The protein below binds the small molecule below.
Small molecule (SMILES): N=C1N[C@H]2[C@H](CS[C@H]2CCCCC(=O)O)N1

Sequence of chain 4.B:
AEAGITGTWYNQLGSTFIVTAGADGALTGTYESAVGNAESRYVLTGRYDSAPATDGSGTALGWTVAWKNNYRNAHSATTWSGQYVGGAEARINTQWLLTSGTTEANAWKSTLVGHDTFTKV

Sequence of chain 1.A:
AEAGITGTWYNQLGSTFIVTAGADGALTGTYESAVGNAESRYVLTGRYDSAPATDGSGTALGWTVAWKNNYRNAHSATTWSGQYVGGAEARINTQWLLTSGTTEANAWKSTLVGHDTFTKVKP

Binding-site contacts:
Ligand atom O12 contacts residue SER88 of chain 4.B at 3.1 Å (h-bond).
Ligand atom C9 contacts residue VAL47 of chain 4.B at 3.8 Å (hydrophobic).
Ligand atom C9 contacts residue ALA50 of chain 4.B at 4.0 Å (hydrophobic).
Ligand atom N1 contacts residue TYR43 of chain 4.B at 3.9 Å.
Ligand atom N3 contacts residue LEU25 of chain 4.B at 3.8 Å.
Ligand atom N3 contacts residue ASN23 of chain 4.B at 3.0 Å (h-bond).
Ligand atom O11 contacts residue GLY48 of chain 4.B at 3.6 Å.
Ligand atom C10 contacts residue TRP79 of chain 4.B at 3.8 Å (hydrophobic).
Ligand atom C4 contacts residue VAL47 of chain 4.B at 3.7 Å (hydrophobic).
Ligand atom N2 contacts residue SER45 of chain 4.B at 2.9 Å (h-bond).
Ligand atom C6 contacts residue TRP108 of chain 4.B at 3.6 Å (hydrophobic).
Ligand atom N1 contacts residue LEU25 of chain 4.B at 3.4 Å.
Ligand atom O11 contacts residue ASN49 of chain 4.B at 2.8 Å (h-bond).
Ligand atom C3 contacts residue ASP128 of chain 4.B at 3.9 Å.
Ligand atom N2 contacts residue VAL47 of chain 4.B at 3.5 Å.
Ligand atom O12 contacts residue LEU110 of chain 4.B at 3.9 Å.
Ligand atom C9 contacts residue GLY48 of chain 4.B at 3.9 Å.
Ligand atom C3 contacts residue SER27 of chain 4.B at 3.5 Å.
Ligand atom C10 contacts residue ASN49 of chain 4.B at 3.3 Å.
Ligand atom C7 contacts residue VAL47 of chain 4.B at 3.4 Å (hydrophobic).
Ligand atom C6 contacts residue TRP92 of chain 4.B at 3.8 Å (hydrophobic).
Ligand atom N3 contacts residue SER27 of chain 4.B at 2.4 Å (h-bond).
Ligand atom S1 contacts residue THR90 of chain 4.B at 3.3 Å (h-bond).
Ligand atom N3 contacts residue TYR43 of chain 4.B at 2.7 Å (h-bond).
Ligand atom C5 contacts residue TRP108 of chain 4.B at 3.8 Å (hydrophobic).
Ligand atom N3 contacts residue SER45 of chain 4.B at 3.7 Å.
Ligand atom N1 contacts residue ASP128 of chain 4.B at 2.9 Å (salt-bridge).
Ligand atom C6 contacts residue THR90 of chain 4.B at 3.9 Å.
Ligand atom N2 contacts residue LEU25 of chain 4.B at 3.7 Å.
Ligand atom C3 contacts residue TYR43 of chain 4.B at 3.5 Å (hydrophobic).
Ligand atom C3 contacts residue LEU25 of chain 4.B at 3.4 Å (hydrophobic).
Ligand atom C3 contacts residue SER45 of chain 4.B at 3.7 Å.
Ligand atom C11 contacts residue ASN49 of chain 4.B at 3.7 Å.
Ligand atom N1 contacts residue ASN23 of chain 4.B at 3.6 Å.
Ligand atom C7 contacts residue SER45 of chain 4.B at 3.4 Å.
Ligand atom C8 contacts residue LEU110 of chain 4.B at 3.7 Å (hydrophobic).
Ligand atom S1 contacts residue LEU110 of chain 4.B at 3.8 Å.
Ligand atom C3 contacts residue ASN23 of chain 4.B at 3.6 Å.
Ligand atom S1 contacts residue TRP79 of chain 4.B at 3.7 Å.
Ligand atom C5 contacts residue ASP128 of chain 4.B at 3.8 Å.